Binding-site contacts:
Ligand atom B26 contacts residue LYS33 of chain 1.K at 3.7 Å.
Ligand atom C18 contacts residue GLY47 of chain 1.K at 3.7 Å.
Ligand atom C21 contacts residue LYS33 of chain 1.K at 3.7 Å.
Ligand atom C23 contacts residue GLY47 of chain 1.K at 3.6 Å.
Ligand atom C11 contacts residue THR21 of chain 1.K at 3.3 Å.
Ligand atom O28 contacts residue THR1 of chain 1.K at 2.3 Å (h-bond).
Ligand atom N1 contacts residue ASP126 of chain 1.L at 4.0 Å.
Ligand atom C6 contacts residue SER130 of chain 1.L at 3.9 Å.
Ligand atom O19 contacts residue THR21 of chain 1.K at 3.0 Å (h-bond).
Ligand atom C24 contacts residue SER49 of chain 1.K at 3.8 Å.
Ligand atom C3 contacts residue THR21 of chain 1.K at 3.3 Å.
Ligand atom C10 contacts residue THR21 of chain 1.K at 3.8 Å.
Ligand atom C22 contacts residue GLY47 of chain 1.K at 3.8 Å.
Ligand atom O27 contacts residue THR1 of chain 1.K at 2.4 Å (h-bond).
Ligand atom C6 contacts residue ASP126 of chain 1.L at 3.7 Å.
Ligand atom C25 contacts residue ALA20 of chain 1.K at 3.9 Å (hydrophobic).
Ligand atom O8 contacts residue GLY47 of chain 1.K at 3.8 Å.
Ligand atom N1 contacts residue SER49 of chain 1.K at 3.5 Å.
Ligand atom N20 contacts residue GLY47 of chain 1.K at 2.9 Å (h-bond).
Ligand atom C13 contacts residue GLY47 of chain 1.K at 3.6 Å.
Ligand atom C22 contacts residue THR1 of chain 1.K at 2.7 Å.
Ligand atom C5 contacts residue ASP126 of chain 1.L at 3.9 Å.
Ligand atom C25 contacts residue SER49 of chain 1.K at 4.0 Å.
Ligand atom N4 contacts residue ALA27 of chain 1.K at 3.9 Å.
Ligand atom O8 contacts residue GLY48 of chain 1.K at 3.9 Å.
Ligand atom O8 contacts residue SER49 of chain 1.K at 3.0 Å (h-bond).
Ligand atom C24 contacts residue MET45 of chain 1.K at 3.8 Å (hydrophobic).
Ligand atom O19 contacts residue ALA20 of chain 1.K at 3.3 Å.
Ligand atom O27 contacts residue GLY47 of chain 1.K at 3.2 Å (h-bond).
Ligand atom C21 contacts residue THR1 of chain 1.K at 2.4 Å.
Ligand atom C21 contacts residue ARG19 of chain 1.K at 4.1 Å.
Ligand atom C7 contacts residue THR21 of chain 1.K at 4.1 Å.
Ligand atom N20 contacts residue THR1 of chain 1.K at 3.7 Å.
Ligand atom C10 contacts residue GLY47 of chain 1.K at 3.5 Å.
Ligand atom N9 contacts residue THR21 of chain 1.K at 3.1 Å (h-bond).
Ligand atom B26 contacts residue THR1 of chain 1.K at 1.4 Å.
Ligand atom C17 contacts residue THR21 of chain 1.K at 3.6 Å.
Ligand atom C22 contacts residue LYS33 of chain 1.K at 3.7 Å.
Ligand atom O28 contacts residue TYR170 of chain 1.K at 3.7 Å.
Ligand atom C21 contacts residue GLY47 of chain 1.K at 3.8 Å.

Sequence of chain 1.L:
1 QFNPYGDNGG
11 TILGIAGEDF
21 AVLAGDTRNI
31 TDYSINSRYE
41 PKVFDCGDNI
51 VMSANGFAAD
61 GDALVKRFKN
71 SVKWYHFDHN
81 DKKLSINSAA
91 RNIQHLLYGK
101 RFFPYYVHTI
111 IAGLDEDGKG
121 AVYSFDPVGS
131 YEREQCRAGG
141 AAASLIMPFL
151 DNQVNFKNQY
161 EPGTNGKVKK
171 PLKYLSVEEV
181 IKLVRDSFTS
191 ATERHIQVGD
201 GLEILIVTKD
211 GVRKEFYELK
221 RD

A small-molecule ligand and the protein it binds are described below.
Small molecule (SMILES): CC(C)C[C@H](NC(=O)[C@H](Cc1ccccc1)NC(=O)c1cnccn1)B(O)O

Sequence of chain 1.K:
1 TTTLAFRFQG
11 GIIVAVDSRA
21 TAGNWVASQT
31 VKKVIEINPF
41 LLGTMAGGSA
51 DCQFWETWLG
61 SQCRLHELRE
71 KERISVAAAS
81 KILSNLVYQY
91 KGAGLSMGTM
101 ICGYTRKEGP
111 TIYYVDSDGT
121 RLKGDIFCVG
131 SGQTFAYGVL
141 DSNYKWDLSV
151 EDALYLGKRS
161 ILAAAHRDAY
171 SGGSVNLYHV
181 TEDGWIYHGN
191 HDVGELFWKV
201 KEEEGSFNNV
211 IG